Binding-site contacts:
Ligand atom C13 contacts residue ASN112 of chain 1.A at 3.9 Å.
Ligand atom C9 contacts residue TYR118 of chain 1.A at 3.4 Å (hydrophobic).
Ligand atom C22 contacts residue PHE65 of chain 1.A at 3.9 Å (hydrophobic).
Ligand atom C3 contacts residue TYR69 of chain 1.A at 3.8 Å (hydrophobic).
Ligand atom N5 contacts residue PRO56 of chain 1.A at 3.9 Å.
Ligand atom C1 contacts residue MET77 of chain 1.A at 3.3 Å (hydrophobic).
Ligand atom C17 contacts residue VAL66 of chain 1.A at 3.8 Å (hydrophobic).
Ligand atom O23 contacts residue ASN62 of chain 1.A at 2.9 Å (h-bond).
Ligand atom C26 contacts residue PRO60 of chain 1.A at 3.3 Å (hydrophobic).
Ligand atom O23 contacts residue VAL61 of chain 1.A at 3.6 Å.
Ligand atom C8 contacts residue TYR118 of chain 1.A at 3.7 Å (hydrophobic).
Ligand atom C10 contacts residue TYR118 of chain 1.A at 3.5 Å (hydrophobic).
Ligand atom C2 contacts residue TYR69 of chain 1.A at 3.8 Å (hydrophobic).
Ligand atom C10 contacts residue ASN112 of chain 1.A at 3.7 Å.
Ligand atom C4 contacts residue PHE57 of chain 1.A at 3.6 Å (hydrophobic).
Ligand atom C21 contacts residue VAL66 of chain 1.A at 3.5 Å (hydrophobic).
Ligand atom C4 contacts residue PRO56 of chain 1.A at 3.4 Å (hydrophobic).
Ligand atom O23 contacts residue PHE65 of chain 1.A at 3.7 Å.
Ligand atom C1 contacts residue PRO56 of chain 1.A at 3.6 Å (hydrophobic).
Ligand atom C1 contacts residue PHE57 of chain 1.A at 3.8 Å (hydrophobic).
Ligand atom C2 contacts residue PRO56 of chain 1.A at 3.8 Å (hydrophobic).
Ligand atom C10 contacts residue TYR111 of chain 1.A at 3.9 Å (hydrophobic).
Ligand atom C3 contacts residue PRO56 of chain 1.A at 3.5 Å (hydrophobic).
Ligand atom C26 contacts residue HIS59 of chain 1.A at 3.5 Å.
Ligand atom C25 contacts residue PHE65 of chain 1.A at 3.7 Å (hydrophobic).
Ligand atom C6 contacts residue PRO56 of chain 1.A at 3.6 Å (hydrophobic).
Ligand atom O27 contacts residue HIS59 of chain 1.A at 3.4 Å.
Ligand atom C1 contacts residue ASP78 of chain 1.A at 3.7 Å.
Ligand atom C13 contacts residue TYR118 of chain 1.A at 3.8 Å (hydrophobic).
Ligand atom C16 contacts residue VAL66 of chain 1.A at 3.5 Å (hydrophobic).
Ligand atom N11 contacts residue ASN112 of chain 1.A at 2.8 Å (h-bond).
Ligand atom C14 contacts residue ASN112 of chain 1.A at 3.8 Å.
Ligand atom N11 contacts residue TYR111 of chain 1.A at 3.6 Å.
Ligand atom C20 contacts residue VAL66 of chain 1.A at 3.8 Å (hydrophobic).
Ligand atom C3 contacts residue VAL61 of chain 1.A at 3.4 Å (hydrophobic).
Ligand atom N11 contacts residue TYR118 of chain 1.A at 3.5 Å.
Ligand atom C2 contacts residue PHE57 of chain 1.A at 3.7 Å (hydrophobic).
Ligand atom C1 contacts residue HIS59 of chain 1.A at 3.9 Å.
Ligand atom O15 contacts residue ASN112 of chain 1.A at 2.8 Å (h-bond).
Ligand atom N24 contacts residue PHE65 of chain 1.A at 3.8 Å.

This protein binds this small molecule.
Small molecule (SMILES): C=CCCn1cc(-c2cccc(C(=O)N3CCOCC3)c2)c2cc[nH]c2c1=O

Sequence of chain 1.A:
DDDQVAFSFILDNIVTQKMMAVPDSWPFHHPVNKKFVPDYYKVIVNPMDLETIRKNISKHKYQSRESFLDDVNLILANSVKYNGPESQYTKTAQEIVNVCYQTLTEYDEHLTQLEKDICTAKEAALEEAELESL